Binding-site contacts:
Ligand atom C6 contacts residue GLN226 of chain 1.E at 4.0 Å.
Ligand atom O4 contacts residue ASP225 of chain 1.E at 3.7 Å.
Ligand atom O4 contacts residue GLN226 of chain 1.E at 3.7 Å.
Ligand atom O1B contacts residue ALA137 of chain 1.E at 3.3 Å (h-bond).
Ligand atom O1B contacts residue GLN226 of chain 1.E at 3.5 Å (h-bond).
Ligand atom O3 contacts residue ASP225 of chain 1.E at 2.9 Å (salt-bridge).
Ligand atom C4 contacts residue GLN226 of chain 1.E at 4.0 Å.
Ligand atom O8 contacts residue GLN226 of chain 1.E at 3.0 Å (h-bond).
Ligand atom O1A contacts residue THR136 of chain 1.E at 4.0 Å.
Ligand atom O9 contacts residue TYR95 of chain 1.E at 3.0 Å (h-bond).
Ligand atom C2 contacts residue LYS222 of chain 1.E at 3.6 Å.
Ligand atom O8 contacts residue TYR95 of chain 1.E at 2.6 Å (h-bond).
Ligand atom C1 contacts residue THR136 of chain 1.E at 3.8 Å.
Ligand atom C11 contacts residue LEU194 of chain 1.E at 3.3 Å (hydrophobic).
Ligand atom C9 contacts residue TYR95 of chain 1.E at 3.5 Å (hydrophobic).
Ligand atom O9 contacts residue GLY228 of chain 1.E at 4.0 Å.
Ligand atom O2 contacts residue LYS222 of chain 1.E at 2.9 Å (salt-bridge).
Ligand atom O3 contacts residue LYS222 of chain 1.E at 2.7 Å (salt-bridge).
Ligand atom O10 contacts residue TRP153 of chain 1.E at 3.9 Å.
Ligand atom C9 contacts residue HIS183 of chain 1.E at 3.4 Å.
Ligand atom C9 contacts residue GLU190 of chain 1.E at 3.0 Å.
Ligand atom C8 contacts residue TYR95 of chain 1.E at 3.6 Å (hydrophobic).
Ligand atom N5 contacts residue VAL135 of chain 1.E at 3.1 Å (h-bond).
Ligand atom C3 contacts residue ASP225 of chain 1.E at 3.4 Å.
Ligand atom O1B contacts residue THR136 of chain 1.E at 2.6 Å (h-bond).
Ligand atom C3 contacts residue LYS222 of chain 1.E at 3.7 Å.
Ligand atom O9 contacts residue HIS183 of chain 1.E at 3.2 Å (h-bond).
Ligand atom C7 contacts residue TRP153 of chain 1.E at 3.6 Å (hydrophobic).
Ligand atom C10 contacts residue VAL135 of chain 1.E at 4.1 Å (hydrophobic).
Ligand atom C4 contacts residue ASP225 of chain 1.E at 3.4 Å.
Ligand atom O10 contacts residue GLY134 of chain 1.E at 3.9 Å.
Ligand atom O8 contacts residue TRP153 of chain 1.E at 3.7 Å.
Ligand atom C1 contacts residue ALA137 of chain 1.E at 3.6 Å (hydrophobic).
Ligand atom C8 contacts residue GLN226 of chain 1.E at 4.0 Å.
Ligand atom O9 contacts residue GLU190 of chain 1.E at 2.6 Å (salt-bridge).
Ligand atom O1A contacts residue ALA137 of chain 1.E at 3.1 Å (h-bond).
Ligand atom O4 contacts residue VAL135 of chain 1.E at 3.5 Å (h-bond).
Ligand atom C5 contacts residue VAL135 of chain 1.E at 3.7 Å (hydrophobic).
Ligand atom O9 contacts residue PRO186 of chain 1.E at 3.9 Å.
Ligand atom C4 contacts residue VAL135 of chain 1.E at 3.2 Å (hydrophobic).

Sequence of chain 1.E:
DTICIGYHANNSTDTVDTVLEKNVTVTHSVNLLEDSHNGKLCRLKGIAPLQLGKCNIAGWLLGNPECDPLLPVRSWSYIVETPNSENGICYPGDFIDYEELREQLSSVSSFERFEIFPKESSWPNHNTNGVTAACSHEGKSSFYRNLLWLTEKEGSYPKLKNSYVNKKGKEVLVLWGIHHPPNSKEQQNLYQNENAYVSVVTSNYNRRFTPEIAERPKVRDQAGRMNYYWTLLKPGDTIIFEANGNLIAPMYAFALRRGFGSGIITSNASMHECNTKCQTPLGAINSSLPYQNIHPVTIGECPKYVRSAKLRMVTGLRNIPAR

This small molecule binds to this protein.
Small molecule (SMILES): CC(=O)N[C@H]1[C@H]([C@H](O)[C@H](O)CO)O[C@@](OC[C@H]2O[C@@H](O[C@H]3[C@H](O)[C@@H](NC(C)=O)CO[C@@H]3CO)[C@H](O)[C@@H](O)[C@H]2O)(C(=O)O)C[C@@H]1O